Sequence of chain 1.A:
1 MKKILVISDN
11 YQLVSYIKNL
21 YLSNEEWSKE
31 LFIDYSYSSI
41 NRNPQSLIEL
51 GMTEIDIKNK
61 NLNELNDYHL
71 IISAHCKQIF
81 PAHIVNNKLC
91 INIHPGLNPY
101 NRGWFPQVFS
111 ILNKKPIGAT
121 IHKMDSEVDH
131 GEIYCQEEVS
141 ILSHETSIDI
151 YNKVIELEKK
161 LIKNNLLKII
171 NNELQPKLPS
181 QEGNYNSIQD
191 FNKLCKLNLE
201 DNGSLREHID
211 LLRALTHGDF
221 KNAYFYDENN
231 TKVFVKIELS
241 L

Binding-site contacts:
Ligand atom O3P contacts residue ASN10 of chain 1.A at 2.9 Å (h-bond).
Ligand atom O3G contacts residue TRP104 of chain 1.A at 3.2 Å.
Ligand atom O2G contacts residue LYS77 of chain 1.A at 2.7 Å (salt-bridge).
Ligand atom O21 contacts residue HIS217 of chain 1.A at 3.5 Å.
Ligand atom N11 contacts residue PHE220 of chain 1.A at 3.5 Å.
Ligand atom O21 contacts residue ASN222 of chain 1.A at 2.8 Å (h-bond).
Ligand atom O3 contacts residue TYR151 of chain 1.A at 3.7 Å.
Ligand atom C51 contacts residue PHE220 of chain 1.A at 3.5 Å (hydrophobic).
Ligand atom O4P contacts residue HIS75 of chain 1.A at 3.3 Å (h-bond).
Ligand atom C41 contacts residue PHE220 of chain 1.A at 3.5 Å (hydrophobic).
Ligand atom C21 contacts residue PHE220 of chain 1.A at 3.6 Å (hydrophobic).
Ligand atom N31 contacts residue ASN222 of chain 1.A at 2.9 Å (h-bond).
Ligand atom O4 contacts residue HIS217 of chain 1.A at 3.1 Å (h-bond).
Ligand atom O4P contacts residue TYR151 of chain 1.A at 2.8 Å (h-bond).
Ligand atom C3 contacts residue PHE105 of chain 1.A at 3.2 Å (hydrophobic).
Ligand atom O4 contacts residue PHE220 of chain 1.A at 3.3 Å.
Ligand atom O3P contacts residue HIS75 of chain 1.A at 2.9 Å (h-bond).
Ligand atom C4 contacts residue HIS217 of chain 1.A at 3.5 Å.
Ligand atom O3 contacts residue PHE105 of chain 1.A at 3.5 Å.
Ligand atom C1G contacts residue HIS75 of chain 1.A at 3.7 Å.
Ligand atom C5A contacts residue PHE220 of chain 1.A at 3.7 Å (hydrophobic).
Ligand atom C2 contacts residue HIS217 of chain 1.A at 3.7 Å.
Ligand atom C61 contacts residue PHE220 of chain 1.A at 3.6 Å (hydrophobic).
Ligand atom C2 contacts residue PHE105 of chain 1.A at 3.6 Å (hydrophobic).
Ligand atom C2G contacts residue LYS77 of chain 1.A at 3.5 Å.
Ligand atom P2 contacts residue TYR151 of chain 1.A at 3.4 Å.
Ligand atom N31 contacts residue PHE220 of chain 1.A at 3.5 Å.
Ligand atom O41 contacts residue ASN222 of chain 1.A at 3.7 Å.
Ligand atom P2 contacts residue HIS75 of chain 1.A at 3.5 Å.
Ligand atom O3 contacts residue GLN107 of chain 1.A at 3.0 Å (h-bond).
Ligand atom O3P contacts residue TYR151 of chain 1.A at 3.5 Å (h-bond).
Ligand atom C5A contacts residue PHE105 of chain 1.A at 3.7 Å (hydrophobic).
Ligand atom C2 contacts residue GLN107 of chain 1.A at 3.7 Å.
Ligand atom O5G contacts residue HIS75 of chain 1.A at 3.4 Å.
Ligand atom C51 contacts residue PHE105 of chain 1.A at 3.5 Å (hydrophobic).
Ligand atom C1 contacts residue HIS217 of chain 1.A at 3.5 Å.
Ligand atom C21 contacts residue ASN222 of chain 1.A at 3.6 Å.
Ligand atom C61 contacts residue PHE105 of chain 1.A at 3.5 Å (hydrophobic).
Ligand atom O3G contacts residue LYS77 of chain 1.A at 3.8 Å.
Ligand atom C41 contacts residue ASN222 of chain 1.A at 3.8 Å.

A small-molecule ligand and the protein it binds are described below.
Small molecule (SMILES): Cc1cn([C@H]2C[C@H](O)[C@@H](COP(=O)(O)OP(=O)(O)O[C@H]3O[C@H](C)[C@@H](N)[C@H](O)[C@H]3O)O2)c(=O)[nH]c1=O